Binding-site contacts:
Ligand atom C1 contacts residue ASN165 of chain 1.C at 1.4 Å.
Ligand atom N2 contacts residue ASN165 of chain 1.C at 2.8 Å (h-bond).
Ligand atom C3 contacts residue ASN165 of chain 1.C at 3.8 Å.
Ligand atom C2 contacts residue ASN165 of chain 1.C at 2.4 Å.
Ligand atom O7 contacts residue ASN165 of chain 1.C at 4.0 Å.
Ligand atom C7 contacts residue ASN165 of chain 1.C at 3.6 Å.
Ligand atom C4 contacts residue ASN165 of chain 1.C at 4.2 Å.
Ligand atom C6 contacts residue ASN165 of chain 1.C at 4.5 Å.
Ligand atom C5 contacts residue ASN165 of chain 1.C at 3.7 Å.
Ligand atom O5 contacts residue ASN165 of chain 1.C at 2.4 Å (h-bond).

Sequence of chain 1.C:
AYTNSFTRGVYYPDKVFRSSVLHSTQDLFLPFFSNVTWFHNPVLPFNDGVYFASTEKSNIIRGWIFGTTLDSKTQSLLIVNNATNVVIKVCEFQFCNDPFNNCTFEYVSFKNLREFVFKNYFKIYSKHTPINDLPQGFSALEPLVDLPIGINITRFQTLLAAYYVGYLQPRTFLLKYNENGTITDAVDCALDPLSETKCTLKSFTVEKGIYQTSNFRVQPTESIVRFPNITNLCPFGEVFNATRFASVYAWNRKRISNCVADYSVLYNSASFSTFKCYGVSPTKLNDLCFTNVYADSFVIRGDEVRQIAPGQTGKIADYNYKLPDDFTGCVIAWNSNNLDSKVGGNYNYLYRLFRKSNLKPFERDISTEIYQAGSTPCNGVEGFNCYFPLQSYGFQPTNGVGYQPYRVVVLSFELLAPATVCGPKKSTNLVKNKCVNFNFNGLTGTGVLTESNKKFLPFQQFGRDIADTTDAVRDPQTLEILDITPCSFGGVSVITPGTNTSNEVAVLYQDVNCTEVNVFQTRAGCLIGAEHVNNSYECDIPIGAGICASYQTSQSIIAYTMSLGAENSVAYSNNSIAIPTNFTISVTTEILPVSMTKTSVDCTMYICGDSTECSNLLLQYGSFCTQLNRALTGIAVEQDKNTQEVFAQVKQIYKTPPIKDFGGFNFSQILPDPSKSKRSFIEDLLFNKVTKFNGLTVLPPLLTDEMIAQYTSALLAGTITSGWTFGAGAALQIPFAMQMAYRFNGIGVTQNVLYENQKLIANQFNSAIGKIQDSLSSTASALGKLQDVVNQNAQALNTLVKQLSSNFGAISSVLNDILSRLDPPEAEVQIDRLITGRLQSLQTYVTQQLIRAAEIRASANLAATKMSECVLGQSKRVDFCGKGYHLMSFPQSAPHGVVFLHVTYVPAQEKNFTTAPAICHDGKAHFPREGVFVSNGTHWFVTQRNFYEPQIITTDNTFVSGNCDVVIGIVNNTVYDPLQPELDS

The protein below binds the small molecule below.
Small molecule (SMILES): CC(=O)N[C@@H]1[C@@H](O)[C@H](O)[C@@H](CO)O[C@H]1O